This small molecule binds to this protein.
Small molecule (SMILES): CC(=O)N[C@H]1[C@H](O[C@H]2[C@H](O)[C@@H](NC(C)=O)CO[C@@H]2CO)O[C@H](CO)[C@@H](O)[C@@H]1O

Sequence of chain 1.C:
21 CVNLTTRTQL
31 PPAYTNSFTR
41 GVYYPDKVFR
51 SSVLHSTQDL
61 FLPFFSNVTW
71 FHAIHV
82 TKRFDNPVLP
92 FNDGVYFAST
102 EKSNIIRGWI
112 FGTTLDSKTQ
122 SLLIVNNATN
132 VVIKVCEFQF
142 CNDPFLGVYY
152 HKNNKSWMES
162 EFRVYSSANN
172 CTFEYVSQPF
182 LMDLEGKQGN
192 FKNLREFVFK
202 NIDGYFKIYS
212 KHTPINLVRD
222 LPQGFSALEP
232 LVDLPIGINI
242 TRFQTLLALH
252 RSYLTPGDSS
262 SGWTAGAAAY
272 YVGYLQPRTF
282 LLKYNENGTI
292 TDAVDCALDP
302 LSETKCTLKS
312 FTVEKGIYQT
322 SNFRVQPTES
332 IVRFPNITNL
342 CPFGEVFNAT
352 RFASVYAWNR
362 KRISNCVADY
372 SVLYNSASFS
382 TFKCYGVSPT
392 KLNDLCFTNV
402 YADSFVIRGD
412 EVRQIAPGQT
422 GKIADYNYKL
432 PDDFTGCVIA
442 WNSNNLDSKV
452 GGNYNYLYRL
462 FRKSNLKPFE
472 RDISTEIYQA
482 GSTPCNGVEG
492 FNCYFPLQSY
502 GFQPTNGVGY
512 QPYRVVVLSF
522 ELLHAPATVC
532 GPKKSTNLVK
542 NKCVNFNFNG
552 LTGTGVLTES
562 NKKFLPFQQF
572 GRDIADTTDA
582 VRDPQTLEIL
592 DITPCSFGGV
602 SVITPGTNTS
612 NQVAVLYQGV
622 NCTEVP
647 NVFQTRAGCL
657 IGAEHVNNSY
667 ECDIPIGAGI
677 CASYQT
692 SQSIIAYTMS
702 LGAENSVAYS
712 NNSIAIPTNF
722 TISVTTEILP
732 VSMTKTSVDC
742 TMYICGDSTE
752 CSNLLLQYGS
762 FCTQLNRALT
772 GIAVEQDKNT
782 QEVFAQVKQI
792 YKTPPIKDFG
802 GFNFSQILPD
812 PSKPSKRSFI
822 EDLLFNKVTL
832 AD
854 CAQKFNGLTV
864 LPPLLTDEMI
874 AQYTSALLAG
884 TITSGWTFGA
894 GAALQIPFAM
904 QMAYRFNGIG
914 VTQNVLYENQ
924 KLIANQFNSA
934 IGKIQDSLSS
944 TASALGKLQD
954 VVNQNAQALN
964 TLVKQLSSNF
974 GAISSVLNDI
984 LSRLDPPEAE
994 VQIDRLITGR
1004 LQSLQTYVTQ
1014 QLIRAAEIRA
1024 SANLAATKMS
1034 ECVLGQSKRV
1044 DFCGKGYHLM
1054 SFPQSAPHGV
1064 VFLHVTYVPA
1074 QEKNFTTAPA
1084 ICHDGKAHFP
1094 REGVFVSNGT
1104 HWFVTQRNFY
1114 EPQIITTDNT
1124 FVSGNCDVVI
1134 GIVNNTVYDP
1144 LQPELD

Binding-site contacts:
Ligand atom C5 contacts residue GLN929 of chain 1.C at 4.3 Å.
Ligand atom N2 contacts residue LEU925 of chain 1.C at 4.2 Å.
Ligand atom C8 contacts residue LEU925 of chain 1.C at 3.9 Å (hydrophobic).
Ligand atom C2 contacts residue ASN720 of chain 1.C at 2.5 Å.
Ligand atom C8 contacts residue ASN922 of chain 1.C at 4.4 Å.
Ligand atom C3 contacts residue LEU925 of chain 1.C at 4.4 Å (hydrophobic).
Ligand atom C6 contacts residue GLN929 of chain 1.C at 3.7 Å.
Ligand atom C5 contacts residue ASN720 of chain 1.C at 3.6 Å.
Ligand atom C4 contacts residue ASN720 of chain 1.C at 4.1 Å.
Ligand atom O5 contacts residue ASN720 of chain 1.C at 2.3 Å (h-bond).
Ligand atom C1 contacts residue LEU925 of chain 1.C at 4.5 Å (hydrophobic).
Ligand atom O7 contacts residue ASN720 of chain 1.C at 4.0 Å.
Ligand atom C5 contacts residue LEU925 of chain 1.C at 4.0 Å (hydrophobic).
Ligand atom C3 contacts residue ASN720 of chain 1.C at 3.8 Å.
Ligand atom O4 contacts residue LEU925 of chain 1.C at 3.9 Å.
Ligand atom N2 contacts residue ASN720 of chain 1.C at 2.7 Å (h-bond).
Ligand atom C8 contacts residue ASN720 of chain 1.C at 4.1 Å.
Ligand atom C6 contacts residue LEU925 of chain 1.C at 4.0 Å (hydrophobic).
Ligand atom C1 contacts residue ASN720 of chain 1.C at 1.4 Å.
Ligand atom C7 contacts residue ASN720 of chain 1.C at 3.4 Å.